A protein and the small-molecule ligand that binds it are described below.
Small molecule (SMILES): CC(=O)N[C@@H]1[C@@H](O)[C@H](O)[C@@H](CO)O[C@H]1O

Binding-site contacts:
Ligand atom N2 contacts residue ASN528 of chain 1.F at 2.9 Å (h-bond).
Ligand atom C3 contacts residue ASN528 of chain 1.F at 3.8 Å.
Ligand atom O3 contacts residue SER402 of chain 1.F at 3.1 Å (h-bond).
Ligand atom C8 contacts residue ASP525 of chain 1.F at 3.4 Å.
Ligand atom C7 contacts residue SER527 of chain 1.F at 4.1 Å.
Ligand atom O5 contacts residue ASN528 of chain 1.F at 2.4 Å (h-bond).
Ligand atom N2 contacts residue SER527 of chain 1.F at 3.6 Å.
Ligand atom O7 contacts residue ASN528 of chain 1.F at 4.1 Å.
Ligand atom C2 contacts residue ASN528 of chain 1.F at 2.5 Å.
Ligand atom O4 contacts residue SER402 of chain 1.F at 3.3 Å.
Ligand atom C4 contacts residue ASN528 of chain 1.F at 4.2 Å.
Ligand atom O7 contacts residue LYS398 of chain 1.F at 4.3 Å.
Ligand atom C7 contacts residue ASN528 of chain 1.F at 3.7 Å.
Ligand atom C5 contacts residue ASN528 of chain 1.F at 3.7 Å.
Ligand atom C4 contacts residue SER402 of chain 1.F at 4.1 Å.
Ligand atom C1 contacts residue ASN528 of chain 1.F at 1.4 Å.
Ligand atom C3 contacts residue SER402 of chain 1.F at 3.9 Å.
Ligand atom C8 contacts residue SER527 of chain 1.F at 3.6 Å.

Sequence of chain 1.F:
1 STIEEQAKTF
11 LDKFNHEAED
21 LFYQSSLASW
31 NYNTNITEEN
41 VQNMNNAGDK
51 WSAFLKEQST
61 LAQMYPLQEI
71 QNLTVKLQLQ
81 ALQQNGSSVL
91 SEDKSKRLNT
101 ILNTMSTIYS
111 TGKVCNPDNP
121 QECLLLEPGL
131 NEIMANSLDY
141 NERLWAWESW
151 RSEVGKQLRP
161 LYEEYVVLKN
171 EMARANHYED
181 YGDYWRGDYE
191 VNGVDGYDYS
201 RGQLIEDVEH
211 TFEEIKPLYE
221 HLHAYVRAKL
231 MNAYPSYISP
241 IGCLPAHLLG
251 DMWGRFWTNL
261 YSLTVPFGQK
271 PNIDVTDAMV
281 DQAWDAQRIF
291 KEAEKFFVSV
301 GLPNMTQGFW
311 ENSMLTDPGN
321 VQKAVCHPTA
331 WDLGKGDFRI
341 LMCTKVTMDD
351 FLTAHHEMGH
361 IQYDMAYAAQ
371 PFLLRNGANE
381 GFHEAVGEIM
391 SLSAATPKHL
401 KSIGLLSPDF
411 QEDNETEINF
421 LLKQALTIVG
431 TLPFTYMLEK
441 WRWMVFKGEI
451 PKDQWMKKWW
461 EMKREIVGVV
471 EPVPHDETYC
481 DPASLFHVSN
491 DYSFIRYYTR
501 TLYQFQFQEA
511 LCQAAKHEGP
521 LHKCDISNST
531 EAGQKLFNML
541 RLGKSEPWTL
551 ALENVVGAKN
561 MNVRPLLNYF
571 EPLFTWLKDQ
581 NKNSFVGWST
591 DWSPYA